Binding-site contacts:
Ligand atom C2 contacts residue ASN331 of chain 1.C at 2.6 Å.
Ligand atom O7 contacts residue ASN331 of chain 1.C at 4.3 Å.
Ligand atom C7 contacts residue GLN580 of chain 1.C at 2.0 Å.
Ligand atom O3 contacts residue GLN580 of chain 1.C at 4.0 Å.
Ligand atom C3 contacts residue ASN331 of chain 1.C at 3.9 Å.
Ligand atom O5 contacts residue ASN331 of chain 1.C at 2.3 Å (h-bond).
Ligand atom C4 contacts residue ASN331 of chain 1.C at 4.3 Å.
Ligand atom C8 contacts residue THR581 of chain 1.C at 3.6 Å.
Ligand atom C1 contacts residue ASN331 of chain 1.C at 1.4 Å.
Ligand atom O6 contacts residue ASN331 of chain 1.C at 4.4 Å.
Ligand atom N2 contacts residue THR581 of chain 1.C at 4.2 Å.
Ligand atom O7 contacts residue GLN580 of chain 1.C at 2.8 Å (h-bond).
Ligand atom C7 contacts residue THR581 of chain 1.C at 4.0 Å.
Ligand atom C2 contacts residue GLN580 of chain 1.C at 3.9 Å.
Ligand atom N2 contacts residue GLN580 of chain 1.C at 2.6 Å (h-bond).
Ligand atom C8 contacts residue PRO579 of chain 1.C at 3.1 Å (hydrophobic).
Ligand atom C1 contacts residue GLN580 of chain 1.C at 4.3 Å.
Ligand atom C5 contacts residue ASN331 of chain 1.C at 3.6 Å.
Ligand atom C8 contacts residue ASN331 of chain 1.C at 4.1 Å.
Ligand atom N2 contacts residue ASN331 of chain 1.C at 2.9 Å (h-bond).
Ligand atom C8 contacts residue GLN580 of chain 1.C at 1.4 Å.
Ligand atom C7 contacts residue ASN331 of chain 1.C at 3.6 Å.
Ligand atom C3 contacts residue GLN580 of chain 1.C at 4.1 Å.

Sequence of chain 1.C:
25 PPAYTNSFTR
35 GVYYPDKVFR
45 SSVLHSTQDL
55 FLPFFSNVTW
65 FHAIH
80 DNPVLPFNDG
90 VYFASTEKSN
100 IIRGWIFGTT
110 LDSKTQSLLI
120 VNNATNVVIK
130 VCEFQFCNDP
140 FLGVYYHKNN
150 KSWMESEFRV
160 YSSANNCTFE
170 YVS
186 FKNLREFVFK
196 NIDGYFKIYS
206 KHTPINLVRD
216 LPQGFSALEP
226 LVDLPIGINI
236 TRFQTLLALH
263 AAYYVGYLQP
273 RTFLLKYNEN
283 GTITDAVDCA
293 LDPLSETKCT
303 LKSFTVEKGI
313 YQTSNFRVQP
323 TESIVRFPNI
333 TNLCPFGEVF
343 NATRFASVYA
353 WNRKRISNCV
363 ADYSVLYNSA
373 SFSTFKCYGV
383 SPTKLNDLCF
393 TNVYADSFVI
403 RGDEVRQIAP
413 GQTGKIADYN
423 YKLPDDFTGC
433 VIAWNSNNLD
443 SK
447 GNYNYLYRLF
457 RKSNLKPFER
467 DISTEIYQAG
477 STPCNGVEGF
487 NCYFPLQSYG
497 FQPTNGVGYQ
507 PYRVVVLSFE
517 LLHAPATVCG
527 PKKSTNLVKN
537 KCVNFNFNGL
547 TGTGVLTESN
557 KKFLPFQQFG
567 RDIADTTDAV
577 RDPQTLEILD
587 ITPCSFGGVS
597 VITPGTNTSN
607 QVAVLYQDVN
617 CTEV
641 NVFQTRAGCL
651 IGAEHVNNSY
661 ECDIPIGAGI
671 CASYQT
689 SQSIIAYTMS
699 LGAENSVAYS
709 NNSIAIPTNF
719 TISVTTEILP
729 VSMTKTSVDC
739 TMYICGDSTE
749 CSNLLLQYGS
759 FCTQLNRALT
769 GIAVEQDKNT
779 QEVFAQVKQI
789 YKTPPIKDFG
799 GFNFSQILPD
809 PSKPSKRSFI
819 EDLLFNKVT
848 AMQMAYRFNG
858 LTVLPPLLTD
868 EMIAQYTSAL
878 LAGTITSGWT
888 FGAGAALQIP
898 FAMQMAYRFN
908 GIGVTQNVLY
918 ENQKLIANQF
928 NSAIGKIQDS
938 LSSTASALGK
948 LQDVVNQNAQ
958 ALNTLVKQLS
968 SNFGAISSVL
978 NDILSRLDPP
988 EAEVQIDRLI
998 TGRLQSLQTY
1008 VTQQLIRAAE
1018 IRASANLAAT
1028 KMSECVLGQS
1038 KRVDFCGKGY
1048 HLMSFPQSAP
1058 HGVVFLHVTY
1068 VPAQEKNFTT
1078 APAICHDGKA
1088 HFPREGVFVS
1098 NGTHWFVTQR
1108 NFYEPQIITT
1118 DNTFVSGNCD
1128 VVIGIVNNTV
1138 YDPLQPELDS

The small molecule below binds the protein below.
Small molecule (SMILES): CC(=O)N[C@@H]1[C@@H](O)[C@H](O)[C@@H](CO)O[C@H]1O